This protein binds this small molecule.
Small molecule (SMILES): COc1cc([C@@H]2OC[C@@H]3[C@H]2CO[C@H]3c2ccc(O)c(OC)c2)ccc1O

Sequence of chain 1.E:
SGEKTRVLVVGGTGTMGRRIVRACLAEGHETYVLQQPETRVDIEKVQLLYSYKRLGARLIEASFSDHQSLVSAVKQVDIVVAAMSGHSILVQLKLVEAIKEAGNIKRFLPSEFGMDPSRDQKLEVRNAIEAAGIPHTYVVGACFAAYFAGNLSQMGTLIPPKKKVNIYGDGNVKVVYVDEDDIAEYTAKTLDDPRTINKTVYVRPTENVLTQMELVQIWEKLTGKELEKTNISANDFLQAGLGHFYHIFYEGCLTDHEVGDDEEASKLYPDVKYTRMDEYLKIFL

Binding-site contacts:
Ligand atom OAW contacts residue GLY178 of chain 1.D at 3.1 Å (h-bond).
Ligand atom CAX contacts residue THR179 of chain 1.D at 3.6 Å.
Ligand atom OAW contacts residue MET177 of chain 1.D at 3.6 Å.
Ligand atom OAW contacts residue VAL46 of chain 1.E at 3.8 Å.
Ligand atom CAV contacts residue ALA164 of chain 1.D at 4.0 Å (hydrophobic).
Ligand atom CAV contacts residue NDP1 of chain 1.N at 3.6 Å.
Ligand atom CAP contacts residue HIS276 of chain 1.D at 4.0 Å.
Ligand atom OAU contacts residue MET125 of chain 1.D at 3.9 Å.
Ligand atom CAT contacts residue HIS276 of chain 1.D at 3.3 Å.
Ligand atom CAR contacts residue HIS276 of chain 1.D at 4.0 Å.
Ligand atom CAO contacts residue NDP1 of chain 1.N at 3.8 Å.
Ligand atom CAE contacts residue PHE277 of chain 1.D at 3.8 Å (hydrophobic).
Ligand atom CAN contacts residue PHE170 of chain 1.D at 3.6 Å (hydrophobic).
Ligand atom CAS contacts residue HIS276 of chain 1.D at 3.3 Å.
Ligand atom CAP contacts residue NDP1 of chain 1.N at 3.5 Å.
Ligand atom CAS contacts residue NDP1 of chain 1.N at 3.9 Å.
Ligand atom CAV contacts residue MET125 of chain 1.D at 2.6 Å (hydrophobic).
Ligand atom CAN contacts residue NDP1 of chain 1.N at 3.8 Å.
Ligand atom CAF contacts residue PHE277 of chain 1.D at 4.0 Å (hydrophobic).
Ligand atom CAO contacts residue HIS276 of chain 1.D at 3.5 Å.
Ligand atom OAM contacts residue HIS276 of chain 1.D at 3.9 Å.
Ligand atom CAL contacts residue HIS276 of chain 1.D at 3.2 Å.
Ligand atom CAJ contacts residue NDP1 of chain 1.N at 3.6 Å.
Ligand atom OAU contacts residue NDP1 of chain 1.N at 3.4 Å (h-bond).
Ligand atom CAG contacts residue TYR169 of chain 1.D at 3.9 Å (hydrophobic).
Ligand atom OAI contacts residue TYR169 of chain 1.D at 4.0 Å.
Ligand atom CAX contacts residue GLN176 of chain 1.D at 3.8 Å.
Ligand atom OAM contacts residue PHE170 of chain 1.D at 3.3 Å.
Ligand atom CAX contacts residue TYR169 of chain 1.D at 3.5 Å (hydrophobic).
Ligand atom OAZ contacts residue GLY124 of chain 1.D at 3.5 Å.
Ligand atom OAY contacts residue GLY178 of chain 1.D at 3.1 Å (h-bond).
Ligand atom CAH contacts residue TYR169 of chain 1.D at 3.8 Å (hydrophobic).
Ligand atom CAA contacts residue MET177 of chain 1.D at 3.9 Å (hydrophobic).
Ligand atom CAR contacts residue NDP1 of chain 1.N at 3.9 Å.
Ligand atom OAY contacts residue MET177 of chain 1.D at 3.7 Å.
Ligand atom OAZ contacts residue MET125 of chain 1.D at 3.2 Å (h-bond).
Ligand atom CAQ contacts residue NDP1 of chain 1.N at 3.6 Å.
Ligand atom CAP contacts residue PHE170 of chain 1.D at 3.8 Å (hydrophobic).
Ligand atom CAV contacts residue GLY124 of chain 1.D at 3.3 Å.
Ligand atom CAX contacts residue ASN173 of chain 1.D at 3.3 Å.

Sequence of chain 1.D:
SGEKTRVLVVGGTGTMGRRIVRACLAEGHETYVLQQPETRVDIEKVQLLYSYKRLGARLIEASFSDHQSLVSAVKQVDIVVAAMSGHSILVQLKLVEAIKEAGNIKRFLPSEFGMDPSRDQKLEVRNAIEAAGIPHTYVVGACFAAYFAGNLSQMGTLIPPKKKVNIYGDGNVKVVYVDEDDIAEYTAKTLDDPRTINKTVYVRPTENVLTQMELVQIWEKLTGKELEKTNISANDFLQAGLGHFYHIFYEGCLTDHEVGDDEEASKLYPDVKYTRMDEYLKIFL